A small-molecule ligand and the protein it binds are described below.
Small molecule (SMILES): CC(=O)NCCNc1cccc2c(S(=O)(=O)O)cccc12

Binding-site contacts:
Ligand atom C5' contacts residue HIS53 of chain 22.A at 4.2 Å.
Ligand atom C7 contacts residue HIS52 of chain 22.A at 3.6 Å.
Ligand atom C6 contacts residue HIS52 of chain 22.A at 3.6 Å.
Ligand atom C7 contacts residue HIS56 of chain 22.A at 3.8 Å.
Ligand atom O2S contacts residue HIS56 of chain 22.A at 4.4 Å.
Ligand atom C7 contacts residue HIS53 of chain 22.A at 4.2 Å.
Ligand atom C1' contacts residue CYS49 of chain 22.A at 1.8 Å (hydrophobic).
Ligand atom C4 contacts residue HIS53 of chain 22.A at 3.5 Å.
Ligand atom O2' contacts residue HIS52 of chain 22.A at 2.7 Å (h-bond).
Ligand atom C6 contacts residue HIS53 of chain 22.A at 3.8 Å.
Ligand atom C5 contacts residue HIS53 of chain 22.A at 3.7 Å.
Ligand atom C1 contacts residue HIS53 of chain 22.A at 4.4 Å.
Ligand atom C4' contacts residue CYS49 of chain 22.A at 4.5 Å (hydrophobic).
Ligand atom C5' contacts residue CYS49 of chain 22.A at 3.8 Å (hydrophobic).
Ligand atom O2' contacts residue CYS49 of chain 22.A at 3.9 Å.
Ligand atom N6' contacts residue HIS53 of chain 22.A at 3.8 Å.
Ligand atom C8 contacts residue HIS56 of chain 22.A at 3.9 Å.
Ligand atom C2 contacts residue HIS53 of chain 22.A at 4.4 Å.
Ligand atom C2' contacts residue HIS52 of chain 22.A at 3.9 Å.
Ligand atom C10 contacts residue HIS53 of chain 22.A at 3.4 Å.
Ligand atom N3' contacts residue CYS49 of chain 22.A at 3.1 Å (h-bond).
Ligand atom C3 contacts residue HIS53 of chain 22.A at 4.0 Å.
Ligand atom O3S contacts residue HIS56 of chain 22.A at 3.4 Å.
Ligand atom C9 contacts residue HIS53 of chain 22.A at 4.0 Å.
Ligand atom C2' contacts residue CYS49 of chain 22.A at 2.8 Å (hydrophobic).

Sequence of chain 22.A:
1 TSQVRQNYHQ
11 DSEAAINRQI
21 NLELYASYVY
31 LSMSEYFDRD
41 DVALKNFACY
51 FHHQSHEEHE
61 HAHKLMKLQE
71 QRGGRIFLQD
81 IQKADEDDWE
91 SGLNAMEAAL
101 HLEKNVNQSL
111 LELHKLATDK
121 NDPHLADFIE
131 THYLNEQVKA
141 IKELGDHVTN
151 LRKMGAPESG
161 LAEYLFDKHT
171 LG